Binding-site contacts:
Ligand atom OG contacts residue TRP235 of chain 2.A at 2.8 Å (h-bond).
Ligand atom O contacts residue GLU187 of chain 2.A at 3.8 Å.
Ligand atom O contacts residue LEU179 of chain 2.A at 3.6 Å.
Ligand atom O1P contacts residue LYS54 of chain 2.A at 3.1 Å (salt-bridge).
Ligand atom N contacts residue ASN180 of chain 2.A at 2.9 Å (h-bond).
Ligand atom O3P contacts residue ARG134 of chain 2.A at 2.8 Å (salt-bridge).
Ligand atom CB contacts residue ASN231 of chain 2.A at 3.5 Å.
Ligand atom CA contacts residue ASN180 of chain 2.A at 3.8 Å.
Ligand atom N contacts residue LEU179 of chain 2.A at 3.5 Å.
Ligand atom P contacts residue ARG134 of chain 2.A at 3.8 Å.
Ligand atom P contacts residue TYR135 of chain 2.A at 3.9 Å.
Ligand atom CA contacts residue GLU187 of chain 2.A at 3.8 Å.
Ligand atom C contacts residue ASN180 of chain 2.A at 3.7 Å.
Ligand atom C contacts residue LEU179 of chain 2.A at 3.7 Å (hydrophobic).
Ligand atom P contacts residue ARG61 of chain 2.A at 3.7 Å.
Ligand atom N contacts residue ASN231 of chain 2.A at 2.7 Å (h-bond).
Ligand atom CB contacts residue TRP235 of chain 2.A at 3.7 Å (hydrophobic).
Ligand atom ND2 contacts residue ASP230 of chain 2.A at 3.7 Å.
Ligand atom C contacts residue ASN231 of chain 2.A at 3.8 Å.
Ligand atom CG contacts residue ASN231 of chain 2.A at 3.5 Å.
Ligand atom CA contacts residue LEU179 of chain 2.A at 3.6 Å (hydrophobic).
Ligand atom CB contacts residue ASN180 of chain 2.A at 3.6 Å.
Ligand atom O3P contacts residue ARG61 of chain 2.A at 2.9 Å (salt-bridge).
Ligand atom CB contacts residue ASN180 of chain 2.A at 3.4 Å.
Ligand atom N contacts residue LEU234 of chain 2.A at 3.7 Å.
Ligand atom OG contacts residue GLU187 of chain 2.A at 3.5 Å (salt-bridge).
Ligand atom CB contacts residue GLU187 of chain 2.A at 3.3 Å.
Ligand atom O2P contacts residue ARG134 of chain 2.A at 2.9 Å (salt-bridge).
Ligand atom O2P contacts residue TYR135 of chain 2.A at 2.6 Å (h-bond).
Ligand atom O2P contacts residue LYS54 of chain 2.A at 3.8 Å.
Ligand atom ND2 contacts residue ASN231 of chain 2.A at 2.9 Å (h-bond).
Ligand atom O contacts residue ASN231 of chain 2.A at 2.8 Å (h-bond).
Ligand atom C contacts residue ASN231 of chain 2.A at 3.6 Å.
Ligand atom O contacts residue VAL183 of chain 2.A at 3.4 Å.
Ligand atom CA contacts residue ASN231 of chain 2.A at 3.5 Å.
Ligand atom CA contacts residue ASN180 of chain 2.A at 3.5 Å.
Ligand atom N contacts residue GLU187 of chain 2.A at 3.4 Å (salt-bridge).
Ligand atom O1P contacts residue ARG61 of chain 2.A at 2.9 Å (salt-bridge).
Ligand atom OG contacts residue TYR186 of chain 2.A at 3.6 Å.
Ligand atom CA contacts residue ASN231 of chain 2.A at 3.6 Å.

The protein below binds the small molecule below.
Small molecule (SMILES): CC(C)C[C@@H](C=O)NC(=O)[C@H](COP(=O)(O)O)NC(=O)[C@H](CC(N)=O)NC(=O)[C@@H](N)CO

Sequence of chain 2.A:
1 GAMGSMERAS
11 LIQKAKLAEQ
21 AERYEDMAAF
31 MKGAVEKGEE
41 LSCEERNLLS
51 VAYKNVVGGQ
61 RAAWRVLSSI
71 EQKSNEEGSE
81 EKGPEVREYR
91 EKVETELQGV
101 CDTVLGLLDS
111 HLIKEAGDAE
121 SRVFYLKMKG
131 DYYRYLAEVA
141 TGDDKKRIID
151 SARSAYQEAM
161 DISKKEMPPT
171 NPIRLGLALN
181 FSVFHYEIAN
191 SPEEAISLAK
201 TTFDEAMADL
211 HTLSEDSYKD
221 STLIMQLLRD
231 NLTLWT